Binding-site contacts:
Ligand atom O2 contacts residue ASP77 of chain 1.A at 3.8 Å.
Ligand atom C2 contacts residue TYR109 of chain 1.A at 3.9 Å (hydrophobic).
Ligand atom O5P contacts residue CA1 of chain 1.B at 3.3 Å.
Ligand atom O4 contacts residue LEU37 of chain 1.A at 3.8 Å.
Ligand atom C5M contacts residue LEU36 of chain 1.A at 3.9 Å (hydrophobic).
Ligand atom O4P contacts residue ARG81 of chain 1.A at 2.8 Å (salt-bridge).
Ligand atom O4' contacts residue ARG81 of chain 1.A at 3.0 Å (salt-bridge).
Ligand atom C4 contacts residue LEU83 of chain 1.A at 3.7 Å (hydrophobic).
Ligand atom O1P contacts residue TYR79 of chain 1.A at 3.3 Å (h-bond).
Ligand atom C1' contacts residue ARG81 of chain 1.A at 4.1 Å.
Ligand atom C5 contacts residue TYR107 of chain 1.A at 4.0 Å (hydrophobic).
Ligand atom O5P contacts residue TYR107 of chain 1.A at 4.0 Å.
Ligand atom O3' contacts residue LYS78 of chain 1.A at 3.5 Å (salt-bridge).
Ligand atom P1 contacts residue TYR79 of chain 1.A at 3.6 Å.
Ligand atom O5P contacts residue ASP40 of chain 1.A at 3.4 Å (salt-bridge).
Ligand atom C2' contacts residue TYR107 of chain 1.A at 3.8 Å (hydrophobic).
Ligand atom C3' contacts residue TYR107 of chain 1.A at 3.9 Å (hydrophobic).
Ligand atom C2' contacts residue TYR109 of chain 1.A at 3.5 Å (hydrophobic).
Ligand atom O5' contacts residue ARG35 of chain 1.A at 3.7 Å.
Ligand atom N3 contacts residue TYR109 of chain 1.A at 3.5 Å.
Ligand atom O4 contacts residue TYR109 of chain 1.A at 3.8 Å.
Ligand atom O5P contacts residue ARG35 of chain 1.A at 2.9 Å (salt-bridge).
Ligand atom C5' contacts residue TYR107 of chain 1.A at 3.5 Å (hydrophobic).
Ligand atom P1 contacts residue LYS78 of chain 1.A at 3.6 Å.
Ligand atom N3 contacts residue LEU83 of chain 1.A at 3.6 Å.
Ligand atom O4P contacts residue ARG35 of chain 1.A at 2.9 Å (salt-bridge).
Ligand atom P2 contacts residue ARG35 of chain 1.A at 3.6 Å.
Ligand atom C5 contacts residue LEU83 of chain 1.A at 4.0 Å (hydrophobic).
Ligand atom O5' contacts residue ARG81 of chain 1.A at 3.1 Å (salt-bridge).
Ligand atom C4 contacts residue TYR109 of chain 1.A at 3.6 Å (hydrophobic).
Ligand atom C5M contacts residue ARG35 of chain 1.A at 3.8 Å.
Ligand atom O2P contacts residue TYR79 of chain 1.A at 2.7 Å (h-bond).
Ligand atom O4 contacts residue LEU83 of chain 1.A at 3.6 Å.
Ligand atom O2 contacts residue TYR109 of chain 1.A at 4.0 Å.
Ligand atom C5' contacts residue ARG81 of chain 1.A at 4.0 Å.
Ligand atom C4' contacts residue ARG81 of chain 1.A at 3.8 Å.
Ligand atom P2 contacts residue ARG81 of chain 1.A at 4.0 Å.
Ligand atom O1P contacts residue LYS78 of chain 1.A at 2.6 Å (salt-bridge).
Ligand atom C5M contacts residue TYR107 of chain 1.A at 3.6 Å (hydrophobic).
Ligand atom C2 contacts residue ASP77 of chain 1.A at 3.9 Å.

Sequence of chain 1.A:
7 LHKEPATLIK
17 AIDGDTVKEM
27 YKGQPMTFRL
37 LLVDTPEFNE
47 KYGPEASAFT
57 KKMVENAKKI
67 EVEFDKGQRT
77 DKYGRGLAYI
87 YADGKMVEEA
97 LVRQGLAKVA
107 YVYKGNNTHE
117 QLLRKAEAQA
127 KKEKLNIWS

The small molecule below binds the protein below.
Small molecule (SMILES): Cc1cn([C@H]2C[C@H](OP(=O)(O)O)[C@@H](COP(=O)(O)O)O2)c(=O)[nH]c1=O